Binding-site contacts:
Ligand atom CAD contacts residue MET95 of chain 1.B at 3.7 Å (hydrophobic).
Ligand atom NAP contacts residue PHE161 of chain 1.B at 3.1 Å (h-bond).
Ligand atom CAH contacts residue AMP1 of chain 1.I at 3.9 Å.
Ligand atom CAF contacts residue CYS80 of chain 1.B at 3.3 Å (hydrophobic).
Ligand atom OAA contacts residue ASP160 of chain 1.B at 3.4 Å (salt-bridge).
Ligand atom CAE contacts residue MET95 of chain 1.B at 3.8 Å (hydrophobic).
Ligand atom FAB contacts residue LEU163 of chain 1.B at 3.7 Å.
Ligand atom CAL contacts residue THR159 of chain 1.B at 3.9 Å.
Ligand atom CAO contacts residue ASP160 of chain 1.B at 3.2 Å.
Ligand atom CAM contacts residue MET71 of chain 1.B at 3.7 Å (hydrophobic).
Ligand atom CAD contacts residue LYS50 of chain 1.B at 3.8 Å.
Ligand atom CAJ contacts residue LEU163 of chain 1.B at 3.9 Å (hydrophobic).
Ligand atom CAL contacts residue MET95 of chain 1.B at 3.7 Å (hydrophobic).
Ligand atom CAS contacts residue ASP160 of chain 1.B at 3.5 Å.
Ligand atom FAB contacts residue LEU93 of chain 1.B at 3.7 Å.
Ligand atom CAN contacts residue LEU93 of chain 1.B at 3.7 Å (hydrophobic).
Ligand atom CAG contacts residue LEU82 of chain 1.B at 3.6 Å (hydrophobic).
Ligand atom FAB contacts residue LEU166 of chain 1.B at 3.4 Å.
Ligand atom CAK contacts residue PHE161 of chain 1.B at 3.4 Å (hydrophobic).
Ligand atom CAC contacts residue LYS50 of chain 1.B at 3.5 Å.
Ligand atom CAM contacts residue PHE161 of chain 1.B at 3.4 Å (hydrophobic).
Ligand atom CAR contacts residue MET95 of chain 1.B at 3.6 Å (hydrophobic).
Ligand atom NAX contacts residue ASP160 of chain 1.B at 3.4 Å (salt-bridge).
Ligand atom CAC contacts residue MET95 of chain 1.B at 3.6 Å (hydrophobic).
Ligand atom CAT contacts residue PHE161 of chain 1.B at 3.8 Å (hydrophobic).
Ligand atom CAN contacts residue LEU163 of chain 1.B at 3.5 Å (hydrophobic).
Ligand atom NAP contacts residue ASP160 of chain 1.B at 3.5 Å.
Ligand atom CAC contacts residue ALA48 of chain 1.B at 3.7 Å (hydrophobic).
Ligand atom CAU contacts residue ASP160 of chain 1.B at 3.7 Å.
Ligand atom CAG contacts residue ARG81 of chain 1.B at 3.7 Å.
Ligand atom CAE contacts residue LEU93 of chain 1.B at 3.4 Å (hydrophobic).
Ligand atom CAC contacts residue LEU93 of chain 1.B at 3.4 Å (hydrophobic).
Ligand atom CAF contacts residue PHE161 of chain 1.B at 3.2 Å (hydrophobic).
Ligand atom CAO contacts residue THR159 of chain 1.B at 3.6 Å.
Ligand atom OAA contacts residue LYS50 of chain 1.B at 3.0 Å (salt-bridge).
Ligand atom CAC contacts residue ILE49 of chain 1.B at 3.9 Å (hydrophobic).
Ligand atom CAQ contacts residue LEU163 of chain 1.B at 3.4 Å (hydrophobic).
Ligand atom CAG contacts residue CYS80 of chain 1.B at 3.5 Å (hydrophobic).
Ligand atom OAA contacts residue LEU163 of chain 1.B at 3.9 Å.
Ligand atom CAH contacts residue MET95 of chain 1.B at 3.6 Å (hydrophobic).

Sequence of chain 1.B:
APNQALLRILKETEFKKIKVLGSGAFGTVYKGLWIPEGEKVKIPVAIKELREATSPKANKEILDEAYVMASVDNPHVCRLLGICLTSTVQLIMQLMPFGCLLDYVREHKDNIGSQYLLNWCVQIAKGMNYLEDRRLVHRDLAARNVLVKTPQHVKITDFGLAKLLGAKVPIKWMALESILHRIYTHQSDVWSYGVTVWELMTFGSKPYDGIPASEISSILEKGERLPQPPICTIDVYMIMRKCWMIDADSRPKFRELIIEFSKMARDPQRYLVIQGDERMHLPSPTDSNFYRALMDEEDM

This small molecule binds to this protein.
Small molecule (SMILES): O=C1c2cc(F)ccc2Nc2ccccc2N1Cc1ccccc1